Binding-site contacts:
Ligand atom C1 contacts residue PRO288 of chain 1.C at 4.2 Å (hydrophobic).
Ligand atom C2 contacts residue ASN443 of chain 1.C at 2.5 Å.
Ligand atom C8 contacts residue SER442 of chain 1.C at 4.0 Å.
Ligand atom C7 contacts residue ASN443 of chain 1.C at 3.6 Å.
Ligand atom C8 contacts residue NAG1 of chain 1.L at 3.8 Å.
Ligand atom N2 contacts residue ASN443 of chain 1.C at 3.0 Å (h-bond).
Ligand atom C4 contacts residue ASN443 of chain 1.C at 4.3 Å.
Ligand atom C8 contacts residue VAL441 of chain 1.C at 3.5 Å (hydrophobic).
Ligand atom O7 contacts residue ASN259 of chain 1.C at 4.2 Å.
Ligand atom C8 contacts residue ASN443 of chain 1.C at 4.0 Å.
Ligand atom O5 contacts residue ASN443 of chain 1.C at 2.4 Å (h-bond).
Ligand atom O5 contacts residue PRO288 of chain 1.C at 3.9 Å.
Ligand atom O7 contacts residue ASN443 of chain 1.C at 3.9 Å.
Ligand atom O7 contacts residue NAG1 of chain 1.L at 4.2 Å.
Ligand atom C1 contacts residue ASN443 of chain 1.C at 1.5 Å.
Ligand atom C3 contacts residue ASN443 of chain 1.C at 3.9 Å.
Ligand atom C8 contacts residue ASN259 of chain 1.C at 4.3 Å.
Ligand atom C5 contacts residue ASN443 of chain 1.C at 3.8 Å.
Ligand atom C7 contacts residue ASN259 of chain 1.C at 4.5 Å.

Sequence of chain 1.C:
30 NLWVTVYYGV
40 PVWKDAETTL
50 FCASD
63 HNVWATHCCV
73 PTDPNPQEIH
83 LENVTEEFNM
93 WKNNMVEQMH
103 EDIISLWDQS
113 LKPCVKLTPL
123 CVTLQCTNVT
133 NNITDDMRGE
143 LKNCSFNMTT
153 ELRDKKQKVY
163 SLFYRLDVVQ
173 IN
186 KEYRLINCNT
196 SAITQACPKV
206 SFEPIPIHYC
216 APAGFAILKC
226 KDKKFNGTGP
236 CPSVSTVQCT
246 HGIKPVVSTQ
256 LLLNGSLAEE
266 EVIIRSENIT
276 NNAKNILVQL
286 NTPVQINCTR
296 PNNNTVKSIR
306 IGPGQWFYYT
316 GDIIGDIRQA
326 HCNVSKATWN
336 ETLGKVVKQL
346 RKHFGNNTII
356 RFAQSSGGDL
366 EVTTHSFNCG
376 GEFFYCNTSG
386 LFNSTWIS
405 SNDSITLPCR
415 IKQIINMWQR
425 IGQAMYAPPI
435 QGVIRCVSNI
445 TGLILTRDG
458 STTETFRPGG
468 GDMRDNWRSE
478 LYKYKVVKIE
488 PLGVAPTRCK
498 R

This protein binds this small molecule.
Small molecule (SMILES): CC(=O)N[C@H]1[C@H](O[C@H]2[C@H](O)[C@@H](NC(C)=O)CO[C@@H]2CO)O[C@H](CO)[C@@H](O)[C@@H]1O